Sequence of chain 1.A:
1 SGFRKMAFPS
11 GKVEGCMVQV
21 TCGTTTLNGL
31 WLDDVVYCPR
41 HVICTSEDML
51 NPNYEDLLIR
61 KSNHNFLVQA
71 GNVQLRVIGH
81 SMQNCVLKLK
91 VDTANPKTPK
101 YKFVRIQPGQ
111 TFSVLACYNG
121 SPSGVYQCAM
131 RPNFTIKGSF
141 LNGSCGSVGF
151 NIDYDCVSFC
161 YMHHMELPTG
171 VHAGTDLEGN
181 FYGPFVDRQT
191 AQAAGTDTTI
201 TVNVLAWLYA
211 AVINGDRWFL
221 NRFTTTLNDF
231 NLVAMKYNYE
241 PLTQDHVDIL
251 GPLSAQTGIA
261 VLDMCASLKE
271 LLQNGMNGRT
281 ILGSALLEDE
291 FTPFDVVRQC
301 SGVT

Sequence of chain 2.A:
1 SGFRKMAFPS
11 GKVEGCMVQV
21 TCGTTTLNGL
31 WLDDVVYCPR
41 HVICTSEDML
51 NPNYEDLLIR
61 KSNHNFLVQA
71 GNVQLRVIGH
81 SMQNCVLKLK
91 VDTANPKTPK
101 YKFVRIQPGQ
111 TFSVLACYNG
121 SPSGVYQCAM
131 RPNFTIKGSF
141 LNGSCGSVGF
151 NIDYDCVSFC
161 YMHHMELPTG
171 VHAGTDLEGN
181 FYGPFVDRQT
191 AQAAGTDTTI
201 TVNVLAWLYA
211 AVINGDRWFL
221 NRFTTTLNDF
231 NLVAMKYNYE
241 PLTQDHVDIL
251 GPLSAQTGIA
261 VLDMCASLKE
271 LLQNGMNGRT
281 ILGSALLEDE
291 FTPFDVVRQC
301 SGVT

Binding-site contacts:
Ligand atom C6 contacts residue ARG188 of chain 1.A at 3.6 Å.
Ligand atom C contacts residue HIS41 of chain 1.A at 3.9 Å.
Ligand atom N2 contacts residue HIS163 of chain 1.A at 2.7 Å (h-bond).
Ligand atom N1 contacts residue MET165 of chain 1.A at 3.5 Å.
Ligand atom O contacts residue GLN189 of chain 1.A at 3.5 Å (h-bond).
Ligand atom C13 contacts residue ASN142 of chain 1.A at 3.5 Å.
Ligand atom C7 contacts residue HIS41 of chain 1.A at 4.0 Å.
Ligand atom C5 contacts residue MET49 of chain 1.A at 3.5 Å (hydrophobic).
Ligand atom C8 contacts residue HIS41 of chain 1.A at 3.8 Å.
Ligand atom C8 contacts residue HIS164 of chain 1.A at 3.1 Å.
Ligand atom C12 contacts residue LEU141 of chain 1.A at 3.8 Å (hydrophobic).
Ligand atom C12 contacts residue GLU166 of chain 1.A at 3.7 Å.
Ligand atom C6 contacts residue MET165 of chain 1.A at 3.3 Å (hydrophobic).
Ligand atom C15 contacts residue ASN142 of chain 1.A at 3.8 Å.
Ligand atom C11 contacts residue GLU166 of chain 1.A at 4.0 Å.
Ligand atom C11 contacts residue CYS145 of chain 1.A at 3.8 Å (hydrophobic).
Ligand atom N contacts residue CYS145 of chain 1.A at 3.7 Å.
Ligand atom C7 contacts residue MET165 of chain 1.A at 3.5 Å (hydrophobic).
Ligand atom N3 contacts residue LEU141 of chain 1.A at 4.0 Å.
Ligand atom C6 contacts residue MET49 of chain 1.A at 3.4 Å (hydrophobic).
Ligand atom C6 contacts residue ASP187 of chain 1.A at 3.8 Å.
Ligand atom N1 contacts residue CYS145 of chain 1.A at 3.5 Å (h-bond).
Ligand atom C8 contacts residue MET165 of chain 1.A at 4.0 Å (hydrophobic).
Ligand atom C12 contacts residue HIS163 of chain 1.A at 3.9 Å.
Ligand atom C14 contacts residue ASN142 of chain 1.A at 3.5 Å.
Ligand atom C12 contacts residue PHE140 of chain 1.A at 3.1 Å (hydrophobic).
Ligand atom C5 contacts residue GLN189 of chain 1.A at 3.6 Å.
Ligand atom N2 contacts residue PHE140 of chain 1.A at 3.7 Å.
Ligand atom O1 contacts residue GLU166 of chain 1.A at 2.9 Å (salt-bridge).
Ligand atom N2 contacts residue GLU166 of chain 1.A at 3.6 Å.
Ligand atom C13 contacts residue LEU141 of chain 1.A at 3.9 Å (hydrophobic).
Ligand atom O1 contacts residue MET165 of chain 1.A at 3.6 Å.
Ligand atom C3 contacts residue GLN189 of chain 1.A at 3.9 Å.
Ligand atom N1 contacts residue GLU166 of chain 1.A at 3.4 Å (salt-bridge).
Ligand atom C7 contacts residue HIS164 of chain 1.A at 3.5 Å.
Ligand atom C14 contacts residue LEU141 of chain 1.A at 4.0 Å (hydrophobic).
Ligand atom C4 contacts residue MET49 of chain 1.A at 3.9 Å (hydrophobic).
Ligand atom C5 contacts residue ARG188 of chain 1.A at 3.7 Å.
Ligand atom N1 contacts residue HIS163 of chain 1.A at 3.1 Å (h-bond).
Ligand atom C7 contacts residue MET49 of chain 1.A at 3.7 Å (hydrophobic).

A protein and the small-molecule ligand that binds it are described below.
Small molecule (SMILES): C[C@@]1(C(=O)Nc2nncn2C2CC2)CCOc2ccccc21